Binding-site contacts:
Ligand atom O42 contacts residue LYS196 of chain 1.C at 2.6 Å (salt-bridge).
Ligand atom O21 contacts residue TRP298 of chain 1.C at 3.4 Å (h-bond).
Ligand atom C6 contacts residue HIS181 of chain 1.C at 3.6 Å.
Ligand atom C41 contacts residue TRP170 of chain 1.C at 3.7 Å (hydrophobic).
Ligand atom C21 contacts residue MN1 of chain 1.R at 3.0 Å.
Ligand atom O42 contacts residue TYR189 of chain 1.C at 2.5 Å (h-bond).
Ligand atom O42 contacts residue TRP170 of chain 1.C at 3.5 Å.
Ligand atom C5 contacts residue TRP170 of chain 1.C at 3.6 Å (hydrophobic).
Ligand atom N1 contacts residue TRP170 of chain 1.C at 3.8 Å.
Ligand atom O22 contacts residue ASN187 of chain 1.C at 2.8 Å (h-bond).
Ligand atom C21 contacts residue ASN187 of chain 1.C at 3.4 Å.
Ligand atom C4 contacts residue TRP170 of chain 1.C at 3.5 Å (hydrophobic).
Ligand atom C3 contacts residue TYR189 of chain 1.C at 4.0 Å (hydrophobic).
Ligand atom C6 contacts residue TRP170 of chain 1.C at 3.8 Å (hydrophobic).
Ligand atom C21 contacts residue ASN296 of chain 1.C at 4.0 Å.
Ligand atom C21 contacts residue HIS284 of chain 1.C at 3.9 Å.
Ligand atom C2 contacts residue TRP170 of chain 1.C at 3.7 Å (hydrophobic).
Ligand atom N1 contacts residue MN1 of chain 1.R at 2.6 Å.
Ligand atom C2 contacts residue MN1 of chain 1.R at 3.2 Å.
Ligand atom C21 contacts residue TRP298 of chain 1.C at 4.0 Å (hydrophobic).
Ligand atom O21 contacts residue MN1 of chain 1.R at 2.1 Å.
Ligand atom N1 contacts residue HIS181 of chain 1.C at 3.6 Å (h-bond).
Ligand atom N1 contacts residue HIS284 of chain 1.C at 4.0 Å.
Ligand atom C41 contacts residue TYR189 of chain 1.C at 3.7 Å (hydrophobic).
Ligand atom C41 contacts residue LYS196 of chain 1.C at 3.3 Å.
Ligand atom O41 contacts residue THR178 of chain 1.C at 3.3 Å (h-bond).
Ligand atom O21 contacts residue ASN187 of chain 1.C at 3.1 Å (h-bond).
Ligand atom C6 contacts residue MN1 of chain 1.R at 3.6 Å.
Ligand atom O22 contacts residue TYR189 of chain 1.C at 3.5 Å.
Ligand atom O41 contacts residue GLN288 of chain 1.C at 3.9 Å.
Ligand atom C3 contacts residue TRP170 of chain 1.C at 3.5 Å (hydrophobic).
Ligand atom O22 contacts residue ASN296 of chain 1.C at 3.0 Å (h-bond).
Ligand atom C41 contacts residue VAL286 of chain 1.C at 3.9 Å (hydrophobic).
Ligand atom O21 contacts residue ASP183 of chain 1.C at 3.1 Å (salt-bridge).
Ligand atom O22 contacts residue TRP298 of chain 1.C at 4.0 Å.
Ligand atom C5 contacts residue THR178 of chain 1.C at 3.4 Å.
Ligand atom C6 contacts residue THR178 of chain 1.C at 3.6 Å.
Ligand atom O41 contacts residue VAL286 of chain 1.C at 3.9 Å.
Ligand atom O41 contacts residue LYS196 of chain 1.C at 3.3 Å (salt-bridge).
Ligand atom O21 contacts residue HIS284 of chain 1.C at 3.2 Å (h-bond).

This protein binds this small molecule.
Small molecule (SMILES): O=C(O)c1ccnc(C(=O)O)c1

Sequence of chain 1.C:
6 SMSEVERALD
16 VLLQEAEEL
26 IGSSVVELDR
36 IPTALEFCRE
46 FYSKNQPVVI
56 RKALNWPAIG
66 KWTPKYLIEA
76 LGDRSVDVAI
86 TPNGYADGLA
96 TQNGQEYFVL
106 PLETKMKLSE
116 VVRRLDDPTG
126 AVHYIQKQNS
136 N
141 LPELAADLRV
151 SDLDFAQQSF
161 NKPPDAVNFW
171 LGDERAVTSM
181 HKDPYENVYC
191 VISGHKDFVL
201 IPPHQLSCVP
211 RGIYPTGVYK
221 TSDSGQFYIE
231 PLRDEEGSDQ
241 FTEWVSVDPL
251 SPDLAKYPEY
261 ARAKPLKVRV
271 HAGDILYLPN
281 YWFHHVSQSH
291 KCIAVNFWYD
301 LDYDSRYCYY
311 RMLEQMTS